Sequence of chain 1.C:
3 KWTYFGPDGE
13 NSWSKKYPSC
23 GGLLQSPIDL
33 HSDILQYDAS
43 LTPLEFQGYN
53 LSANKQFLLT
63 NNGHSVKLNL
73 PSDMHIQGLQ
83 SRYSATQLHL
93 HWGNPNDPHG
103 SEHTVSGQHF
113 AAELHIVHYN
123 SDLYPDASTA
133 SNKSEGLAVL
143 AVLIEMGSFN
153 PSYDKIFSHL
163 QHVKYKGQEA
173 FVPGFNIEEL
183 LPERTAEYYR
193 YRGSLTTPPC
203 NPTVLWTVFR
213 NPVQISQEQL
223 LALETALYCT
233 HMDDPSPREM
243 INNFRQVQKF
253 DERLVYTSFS

Binding-site contacts:
Ligand atom C20 contacts residue SER133 of chain 1.C at 3.9 Å.
Ligand atom O22 contacts residue GLN89 of chain 1.C at 3.0 Å (h-bond).
Ligand atom C11 contacts residue THR199 of chain 1.C at 3.9 Å.
Ligand atom C31 contacts residue TRP4 of chain 1.C at 3.7 Å (hydrophobic).
Ligand atom O5 contacts residue ZN1 of chain 1.I at 3.0 Å.
Ligand atom O6 contacts residue TRP208 of chain 1.C at 3.4 Å.
Ligand atom S4 contacts residue ZN1 of chain 1.I at 3.0 Å.
Ligand atom C12 contacts residue HIS91 of chain 1.C at 3.4 Å.
Ligand atom S4 contacts residue THR198 of chain 1.C at 3.9 Å.
Ligand atom C19 contacts residue SER133 of chain 1.C at 3.6 Å.
Ligand atom S4 contacts residue HIS91 of chain 1.C at 3.9 Å.
Ligand atom N1 contacts residue THR198 of chain 1.C at 2.9 Å (h-bond).
Ligand atom O5 contacts residue TRP208 of chain 1.C at 3.7 Å.
Ligand atom C17 contacts residue ALA129 of chain 1.C at 3.8 Å (hydrophobic).
Ligand atom C27 contacts residue PRO200 of chain 1.C at 3.5 Å (hydrophobic).
Ligand atom CL1 contacts residue LEU197 of chain 1.C at 3.9 Å.
Ligand atom O30 contacts residue TRP4 of chain 1.C at 3.4 Å (h-bond).
Ligand atom O5 contacts residue HIS91 of chain 1.C at 3.5 Å.
Ligand atom C12 contacts residue THR199 of chain 1.C at 3.8 Å.
Ligand atom C7 contacts residue HIS91 of chain 1.C at 3.7 Å.
Ligand atom C21 contacts residue THR199 of chain 1.C at 3.9 Å.
Ligand atom N23 contacts residue THR199 of chain 1.C at 2.9 Å (h-bond).
Ligand atom C19 contacts residue SER130 of chain 1.C at 3.8 Å.
Ligand atom N1 contacts residue HIS91 of chain 1.C at 3.3 Å (h-bond).
Ligand atom N1 contacts residue ZN1 of chain 1.I at 2.0 Å.
Ligand atom O29 contacts residue PRO201 of chain 1.C at 3.7 Å.
Ligand atom C21 contacts residue GLN89 of chain 1.C at 3.9 Å.
Ligand atom C9 contacts residue LEU197 of chain 1.C at 3.9 Å (hydrophobic).
Ligand atom O5 contacts residue VAL141 of chain 1.C at 3.9 Å.
Ligand atom O5 contacts residue HIS117 of chain 1.C at 3.3 Å (h-bond).
Ligand atom O29 contacts residue PRO200 of chain 1.C at 2.9 Å (h-bond).
Ligand atom O6 contacts residue LEU197 of chain 1.C at 3.4 Å.
Ligand atom C8 contacts residue LEU197 of chain 1.C at 3.8 Å (hydrophobic).
Ligand atom S14 contacts residue GLN89 of chain 1.C at 3.8 Å.
Ligand atom C25 contacts residue THR199 of chain 1.C at 3.7 Å.
Ligand atom N1 contacts residue HIS117 of chain 1.C at 3.4 Å (h-bond).
Ligand atom CL1 contacts residue VAL141 of chain 1.C at 3.4 Å.
Ligand atom O6 contacts residue THR198 of chain 1.C at 2.9 Å (h-bond).
Ligand atom C28 contacts residue PRO200 of chain 1.C at 3.4 Å (hydrophobic).
Ligand atom N1 contacts residue HIS93 of chain 1.C at 3.4 Å (h-bond).

A small-molecule ligand and the protein it binds are described below.
Small molecule (SMILES): COC(=O)CCCNC(=O)c1cc(S(N)(=O)=O)c(Cl)cc1SC1CCCCC1